Sequence of chain 1.B:
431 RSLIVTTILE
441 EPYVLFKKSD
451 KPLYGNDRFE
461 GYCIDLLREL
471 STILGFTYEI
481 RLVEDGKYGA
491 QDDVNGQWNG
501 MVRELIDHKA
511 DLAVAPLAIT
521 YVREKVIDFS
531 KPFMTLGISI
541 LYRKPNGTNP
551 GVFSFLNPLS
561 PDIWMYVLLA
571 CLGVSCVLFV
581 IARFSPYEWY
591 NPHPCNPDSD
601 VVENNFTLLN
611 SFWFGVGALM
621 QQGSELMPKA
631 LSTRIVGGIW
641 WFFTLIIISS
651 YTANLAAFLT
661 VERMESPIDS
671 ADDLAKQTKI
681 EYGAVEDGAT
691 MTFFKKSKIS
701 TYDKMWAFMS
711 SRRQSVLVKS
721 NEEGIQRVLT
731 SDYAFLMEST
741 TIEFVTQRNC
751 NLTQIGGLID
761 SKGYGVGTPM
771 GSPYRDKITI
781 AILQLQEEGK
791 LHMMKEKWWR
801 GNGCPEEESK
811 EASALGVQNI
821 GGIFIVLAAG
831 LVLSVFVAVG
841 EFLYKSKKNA

A small-molecule ligand and the protein it binds are described below.
Small molecule (SMILES): CC(=O)N[C@H]1[C@H](O[C@H]2[C@H](O)[C@@H](NC(C)=O)CO[C@@H]2CO)O[C@H](CO)[C@@H](O)[C@@H]1O

Binding-site contacts:
Ligand atom C8 contacts residue NAG1 of chain 1.F at 3.3 Å.
Ligand atom C4 contacts residue ASN749 of chain 1.B at 3.8 Å.
Ligand atom O5 contacts residue ASN751 of chain 1.B at 2.4 Å (h-bond).
Ligand atom C2 contacts residue ASN751 of chain 1.B at 2.6 Å.
Ligand atom C7 contacts residue NAG1 of chain 1.F at 3.3 Å.
Ligand atom N2 contacts residue NAG1 of chain 1.F at 4.1 Å.
Ligand atom C3 contacts residue ASN751 of chain 1.B at 3.4 Å.
Ligand atom N2 contacts residue ASN751 of chain 1.B at 3.8 Å.
Ligand atom O4 contacts residue ARG748 of chain 1.B at 3.1 Å (salt-bridge).
Ligand atom C5 contacts residue ASN751 of chain 1.B at 3.3 Å.
Ligand atom C4 contacts residue ARG748 of chain 1.B at 3.7 Å.
Ligand atom C1 contacts residue ASN751 of chain 1.B at 1.5 Å.
Ligand atom O7 contacts residue CYS750 of chain 1.B at 3.9 Å.
Ligand atom C3 contacts residue ARG748 of chain 1.B at 4.5 Å.
Ligand atom C1 contacts residue ARG543 of chain 1.B at 3.7 Å.
Ligand atom C6 contacts residue ASN751 of chain 1.B at 3.8 Å.
Ligand atom O5 contacts residue ARG543 of chain 1.B at 4.0 Å.
Ligand atom C5 contacts residue ASN749 of chain 1.B at 3.9 Å.
Ligand atom C8 contacts residue ASN546 of chain 1.B at 4.5 Å.
Ligand atom O7 contacts residue NAG1 of chain 1.F at 3.3 Å (h-bond).
Ligand atom O3 contacts residue ARG748 of chain 1.B at 3.9 Å.
Ligand atom O3 contacts residue ASN751 of chain 1.B at 4.2 Å.
Ligand atom C4 contacts residue ASN751 of chain 1.B at 3.2 Å.
Ligand atom O5 contacts residue ASN749 of chain 1.B at 3.8 Å.
Ligand atom C6 contacts residue ASN749 of chain 1.B at 3.6 Å.